Sequence of chain 4.A:
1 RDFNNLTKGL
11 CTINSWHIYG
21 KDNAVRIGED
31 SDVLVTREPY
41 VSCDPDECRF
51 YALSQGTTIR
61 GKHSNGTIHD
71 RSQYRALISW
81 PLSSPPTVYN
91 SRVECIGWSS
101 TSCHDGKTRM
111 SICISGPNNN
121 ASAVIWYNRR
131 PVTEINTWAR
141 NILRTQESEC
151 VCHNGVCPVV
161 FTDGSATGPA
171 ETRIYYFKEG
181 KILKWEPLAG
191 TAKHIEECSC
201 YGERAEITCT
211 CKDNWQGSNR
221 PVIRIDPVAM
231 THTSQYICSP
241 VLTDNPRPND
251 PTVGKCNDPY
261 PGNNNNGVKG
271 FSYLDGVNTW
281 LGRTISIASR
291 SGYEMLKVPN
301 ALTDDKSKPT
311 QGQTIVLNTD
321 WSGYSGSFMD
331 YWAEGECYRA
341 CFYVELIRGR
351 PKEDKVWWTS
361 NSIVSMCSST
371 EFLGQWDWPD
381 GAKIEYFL

Binding-site contacts:
Ligand atom O2 contacts residue LEU296 of chain 3.A at 3.5 Å.
Ligand atom O5 contacts residue GLY374 of chain 3.A at 3.2 Å.
Ligand atom O6 contacts residue ILE285 of chain 3.A at 2.8 Å (h-bond).
Ligand atom C5 contacts residue THR310 of chain 3.A at 3.7 Å.
Ligand atom O5 contacts residue ASP250 of chain 3.A at 3.5 Å (salt-bridge).
Ligand atom C8 contacts residue ASN119 of chain 4.A at 3.4 Å.
Ligand atom O4 contacts residue ILE287 of chain 3.A at 3.2 Å.
Ligand atom C6 contacts residue LEU373 of chain 3.A at 3.3 Å (hydrophobic).
Ligand atom O6 contacts residue LYS308 of chain 3.A at 2.8 Å (salt-bridge).
Ligand atom O3 contacts residue GLN311 of chain 3.A at 3.3 Å.
Ligand atom O4 contacts residue ARG247 of chain 3.A at 3.2 Å (salt-bridge).
Ligand atom C6 contacts residue THR310 of chain 3.A at 3.6 Å.
Ligand atom O6 contacts residue THR310 of chain 3.A at 3.5 Å (h-bond).
Ligand atom C6 contacts residue GLN311 of chain 3.A at 3.6 Å.
Ligand atom C3 contacts residue GLU294 of chain 3.A at 3.3 Å.
Ligand atom O5 contacts residue ASN120 of chain 4.A at 2.4 Å (h-bond).
Ligand atom C6 contacts residue ILE285 of chain 3.A at 3.5 Å (hydrophobic).
Ligand atom O5 contacts residue ARG283 of chain 3.A at 3.1 Å (salt-bridge).
Ligand atom C5 contacts residue GLN375 of chain 3.A at 3.7 Å.
Ligand atom C4 contacts residue GLU294 of chain 3.A at 3.5 Å.
Ligand atom C4 contacts residue ILE287 of chain 3.A at 3.7 Å (hydrophobic).
Ligand atom O3 contacts residue ARG283 of chain 3.A at 3.0 Å (salt-bridge).
Ligand atom O5 contacts residue GLN375 of chain 3.A at 3.4 Å (h-bond).
Ligand atom O2 contacts residue GLY312 of chain 3.A at 3.1 Å.
Ligand atom O3 contacts residue GLU294 of chain 3.A at 2.6 Å (salt-bridge).
Ligand atom C2 contacts residue ASN120 of chain 4.A at 2.4 Å.
Ligand atom N2 contacts residue ASN120 of chain 4.A at 2.8 Å (h-bond).
Ligand atom C3 contacts residue GLY312 of chain 3.A at 3.1 Å.
Ligand atom C6 contacts residue ASP250 of chain 3.A at 3.5 Å.
Ligand atom O4 contacts residue GLU294 of chain 3.A at 2.8 Å (salt-bridge).
Ligand atom O6 contacts residue GLN375 of chain 3.A at 3.3 Å.
Ligand atom O3 contacts residue GLY312 of chain 3.A at 2.9 Å (h-bond).
Ligand atom O3 contacts residue ASP250 of chain 3.A at 3.0 Å (salt-bridge).
Ligand atom O5 contacts residue GLY312 of chain 3.A at 3.6 Å (h-bond).
Ligand atom C5 contacts residue ARG283 of chain 3.A at 3.5 Å.
Ligand atom C7 contacts residue ASN120 of chain 4.A at 3.5 Å.
Ligand atom O3 contacts residue ASN249 of chain 3.A at 2.7 Å (h-bond).
Ligand atom O6 contacts residue ASP250 of chain 3.A at 2.6 Å (salt-bridge).
Ligand atom C1 contacts residue ASN120 of chain 4.A at 1.5 Å.
Ligand atom O2 contacts residue ASN249 of chain 3.A at 3.2 Å (h-bond).

A small-molecule ligand and the protein it binds are described below.
Small molecule (SMILES): CC(=O)N[C@H]1[C@H](O[C@H]2[C@H](O)[C@@H](NC(C)=O)CO[C@@H]2CO)O[C@H](CO)[C@@H](O[C@@H]2O[C@H](CO[C@H]3O[C@H](CO)[C@@H](O)[C@H](O)[C@@H]3O)[C@@H](O)[C@H](O[C@H]3O[C@H](CO)[C@@H](O)[C@H](O)[C@@H]3O[C@H]3O[C@H](CO)[C@@H](O)[C@H](O)[C@@H]3O[C@H]3O[C@H](CO)[C@@H](O)[C@H](O)[C@@H]3O)[C@@H]2O)[C@@H]1O

Sequence of chain 3.A:
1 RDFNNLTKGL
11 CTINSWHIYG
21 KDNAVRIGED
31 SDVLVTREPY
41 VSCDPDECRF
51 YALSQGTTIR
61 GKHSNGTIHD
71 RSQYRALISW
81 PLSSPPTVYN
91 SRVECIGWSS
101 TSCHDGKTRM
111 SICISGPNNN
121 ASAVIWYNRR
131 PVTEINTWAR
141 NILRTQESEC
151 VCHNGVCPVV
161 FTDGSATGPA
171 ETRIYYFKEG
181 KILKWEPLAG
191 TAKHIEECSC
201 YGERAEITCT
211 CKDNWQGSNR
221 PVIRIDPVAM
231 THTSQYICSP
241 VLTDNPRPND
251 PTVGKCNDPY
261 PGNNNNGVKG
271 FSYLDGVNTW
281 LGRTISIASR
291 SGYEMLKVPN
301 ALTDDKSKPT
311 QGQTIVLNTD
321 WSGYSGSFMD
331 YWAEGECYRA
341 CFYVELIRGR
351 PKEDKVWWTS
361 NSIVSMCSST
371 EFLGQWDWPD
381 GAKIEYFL